Sequence of chain 1.B:
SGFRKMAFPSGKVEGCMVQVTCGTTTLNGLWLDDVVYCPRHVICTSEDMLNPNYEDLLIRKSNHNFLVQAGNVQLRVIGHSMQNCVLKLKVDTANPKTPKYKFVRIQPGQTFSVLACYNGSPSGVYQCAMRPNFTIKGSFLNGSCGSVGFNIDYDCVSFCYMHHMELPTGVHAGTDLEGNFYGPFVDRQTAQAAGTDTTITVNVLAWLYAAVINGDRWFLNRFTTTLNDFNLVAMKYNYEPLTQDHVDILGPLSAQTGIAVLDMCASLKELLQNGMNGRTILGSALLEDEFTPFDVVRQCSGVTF

Binding-site contacts:
Ligand atom CL contacts residue ASP187 of chain 1.A at 3.4 Å.
Ligand atom C15 contacts residue MET165 of chain 1.A at 3.6 Å (hydrophobic).
Ligand atom C17 contacts residue MET165 of chain 1.A at 3.6 Å (hydrophobic).
Ligand atom C14 contacts residue MET49 of chain 1.A at 3.8 Å (hydrophobic).
Ligand atom C16 contacts residue MET165 of chain 1.A at 3.5 Å (hydrophobic).
Ligand atom N3 contacts residue HIS163 of chain 1.A at 2.6 Å (h-bond).
Ligand atom C18 contacts residue MET49 of chain 1.A at 3.6 Å (hydrophobic).
Ligand atom C contacts residue GLN189 of chain 1.A at 3.7 Å.
Ligand atom C10 contacts residue ASN142 of chain 1.A at 3.7 Å.
Ligand atom C15 contacts residue HIS164 of chain 1.A at 3.3 Å.
Ligand atom CL contacts residue MET165 of chain 1.A at 3.7 Å.
Ligand atom O contacts residue GLN189 of chain 1.A at 2.9 Å (h-bond).
Ligand atom C8 contacts residue LEU141 of chain 1.A at 3.7 Å (hydrophobic).
Ligand atom N3 contacts residue PHE140 of chain 1.A at 3.8 Å.
Ligand atom C19 contacts residue MET49 of chain 1.A at 3.8 Å (hydrophobic).
Ligand atom C8 contacts residue GLU166 of chain 1.A at 3.7 Å.
Ligand atom C17 contacts residue MET49 of chain 1.A at 3.4 Å (hydrophobic).
Ligand atom C9 contacts residue ASN142 of chain 1.A at 3.6 Å.
Ligand atom N3 contacts residue SER144 of chain 1.A at 3.4 Å (h-bond).
Ligand atom C7 contacts residue LEU141 of chain 1.A at 3.7 Å (hydrophobic).
Ligand atom CL contacts residue HIS41 of chain 1.A at 3.5 Å.
Ligand atom C9 contacts residue LEU141 of chain 1.A at 3.6 Å (hydrophobic).
Ligand atom C7 contacts residue GLU166 of chain 1.A at 3.5 Å.
Ligand atom C15 contacts residue HIS41 of chain 1.A at 3.8 Å.
Ligand atom O1 contacts residue GLU166 of chain 1.A at 3.1 Å (salt-bridge).
Ligand atom C9 contacts residue GLU166 of chain 1.A at 3.3 Å.
Ligand atom CL contacts residue HIS164 of chain 1.A at 3.7 Å.
Ligand atom N2 contacts residue CYS145 of chain 1.A at 3.7 Å.
Ligand atom C6 contacts residue GLU166 of chain 1.A at 3.8 Å.
Ligand atom N contacts residue GLN189 of chain 1.A at 3.3 Å.
Ligand atom C12 contacts residue ASN142 of chain 1.A at 3.9 Å.
Ligand atom O1 contacts residue MET165 of chain 1.A at 3.4 Å.
Ligand atom C7 contacts residue HIS163 of chain 1.A at 3.7 Å.
Ligand atom C9 contacts residue PHE140 of chain 1.A at 3.6 Å (hydrophobic).
Ligand atom C6 contacts residue HIS163 of chain 1.A at 3.2 Å.
Ligand atom C6 contacts residue CYS145 of chain 1.A at 3.7 Å (hydrophobic).
Ligand atom C15 contacts residue MET49 of chain 1.A at 3.5 Å (hydrophobic).
Ligand atom C7 contacts residue PHE140 of chain 1.A at 3.4 Å (hydrophobic).
Ligand atom C16 contacts residue MET49 of chain 1.A at 3.3 Å (hydrophobic).
Ligand atom C8 contacts residue ASN142 of chain 1.A at 3.8 Å.

The small molecule below binds the protein below.
Small molecule (SMILES): NC(=O)N1CC[C@@H](C(=O)Nc2cncc3ccccc23)c2cc(Cl)ccc21

Sequence of chain 1.A:
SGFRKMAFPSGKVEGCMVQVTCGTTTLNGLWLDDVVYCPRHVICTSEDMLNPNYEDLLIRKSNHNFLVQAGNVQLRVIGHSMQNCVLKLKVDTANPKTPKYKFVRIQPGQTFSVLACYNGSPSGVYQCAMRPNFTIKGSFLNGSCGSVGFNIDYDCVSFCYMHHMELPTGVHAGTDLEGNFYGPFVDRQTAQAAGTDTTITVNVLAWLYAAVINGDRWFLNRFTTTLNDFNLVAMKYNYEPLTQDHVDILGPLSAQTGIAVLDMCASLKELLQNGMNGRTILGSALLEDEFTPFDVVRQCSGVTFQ